The protein below binds the small molecule below.
Small molecule (SMILES): CC(=O)N[C@H]1[C@H](O[C@H]2[C@H](O)[C@@H](NC(C)=O)CO[C@@H]2CO)O[C@H](CO)[C@@H](O)[C@@H]1O

Sequence of chain 1.G:
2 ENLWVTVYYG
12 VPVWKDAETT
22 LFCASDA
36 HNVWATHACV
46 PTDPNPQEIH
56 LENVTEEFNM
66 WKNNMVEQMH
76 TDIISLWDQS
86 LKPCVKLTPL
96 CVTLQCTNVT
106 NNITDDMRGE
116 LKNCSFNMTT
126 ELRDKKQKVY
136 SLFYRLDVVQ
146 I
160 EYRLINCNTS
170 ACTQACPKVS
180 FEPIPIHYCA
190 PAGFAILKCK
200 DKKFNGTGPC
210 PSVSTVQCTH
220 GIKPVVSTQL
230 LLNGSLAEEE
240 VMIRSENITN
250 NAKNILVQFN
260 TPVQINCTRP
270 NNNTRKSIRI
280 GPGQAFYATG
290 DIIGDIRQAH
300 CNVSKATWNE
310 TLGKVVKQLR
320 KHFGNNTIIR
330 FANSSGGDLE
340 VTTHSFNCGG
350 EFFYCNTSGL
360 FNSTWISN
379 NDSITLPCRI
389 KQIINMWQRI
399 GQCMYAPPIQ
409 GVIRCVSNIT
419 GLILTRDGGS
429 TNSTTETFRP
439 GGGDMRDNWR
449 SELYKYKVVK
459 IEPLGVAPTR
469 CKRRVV

Binding-site contacts:
Ligand atom O5 contacts residue ASN301 of chain 1.G at 2.4 Å (h-bond).
Ligand atom C7 contacts residue ASN301 of chain 1.G at 3.1 Å.
Ligand atom C6 contacts residue SER381 of chain 1.G at 4.1 Å.
Ligand atom O7 contacts residue ASN301 of chain 1.G at 3.0 Å (h-bond).
Ligand atom C2 contacts residue ASN301 of chain 1.G at 2.5 Å.
Ligand atom C1 contacts residue ASN301 of chain 1.G at 1.4 Å.
Ligand atom O5 contacts residue THR383 of chain 1.G at 4.1 Å.
Ligand atom C8 contacts residue ARG412 of chain 1.G at 3.4 Å.
Ligand atom C5 contacts residue SER381 of chain 1.G at 4.1 Å.
Ligand atom O5 contacts residue SER381 of chain 1.G at 3.0 Å (h-bond).
Ligand atom C8 contacts residue THR267 of chain 1.G at 3.8 Å.
Ligand atom N2 contacts residue HIS299 of chain 1.G at 4.3 Å.
Ligand atom C6 contacts residue THR383 of chain 1.G at 3.7 Å.
Ligand atom N2 contacts residue ASN301 of chain 1.G at 2.9 Å (h-bond).
Ligand atom C5 contacts residue ASN301 of chain 1.G at 3.7 Å.
Ligand atom C4 contacts residue ASN301 of chain 1.G at 4.2 Å.
Ligand atom C3 contacts residue ASN301 of chain 1.G at 3.8 Å.
Ligand atom C1 contacts residue SER381 of chain 1.G at 3.5 Å.
Ligand atom C5 contacts residue THR383 of chain 1.G at 3.6 Å.
Ligand atom C8 contacts residue ASN301 of chain 1.G at 4.3 Å.
Ligand atom O6 contacts residue SER381 of chain 1.G at 4.5 Å.